Binding-site contacts:
Ligand atom C6 contacts residue ASN47 of chain 3.F at 4.0 Å.
Ligand atom C5 contacts residue ASN47 of chain 3.F at 3.4 Å.
Ligand atom C2 contacts residue ASN47 of chain 3.F at 2.6 Å.
Ligand atom C7 contacts residue ASN47 of chain 3.F at 3.8 Å.
Ligand atom C1 contacts residue ASN47 of chain 3.F at 1.4 Å.
Ligand atom O7 contacts residue ASN47 of chain 3.F at 3.9 Å.
Ligand atom N2 contacts residue ASN47 of chain 3.F at 3.2 Å (h-bond).
Ligand atom O5 contacts residue ASN47 of chain 3.F at 2.2 Å (h-bond).
Ligand atom C3 contacts residue ASN47 of chain 3.F at 3.9 Å.
Ligand atom C4 contacts residue ASN47 of chain 3.F at 4.2 Å.

Sequence of chain 3.F:
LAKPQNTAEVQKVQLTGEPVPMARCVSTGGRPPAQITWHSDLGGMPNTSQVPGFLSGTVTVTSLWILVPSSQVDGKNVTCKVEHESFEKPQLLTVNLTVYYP

The small molecule below binds the protein below.
Small molecule (SMILES): CC(=O)N[C@H]1[C@H](O[C@H]2[C@H](O)[C@@H](NC(C)=O)CO[C@@H]2CO)O[C@H](CO)[C@@H](O)[C@@H]1O